The protein below binds the small molecule below.
Small molecule (SMILES): O=c1ccn([C@@H]2O[C@H](CO[P](=O)(O)O[P](=O)(O)O[C@H]3O[C@H](CO)[C@@H](O)[C@H](O)[C@H]3O)[C@@H](O)[C@H]2O)c(=O)[nH]1

Sequence of chain 1.A:
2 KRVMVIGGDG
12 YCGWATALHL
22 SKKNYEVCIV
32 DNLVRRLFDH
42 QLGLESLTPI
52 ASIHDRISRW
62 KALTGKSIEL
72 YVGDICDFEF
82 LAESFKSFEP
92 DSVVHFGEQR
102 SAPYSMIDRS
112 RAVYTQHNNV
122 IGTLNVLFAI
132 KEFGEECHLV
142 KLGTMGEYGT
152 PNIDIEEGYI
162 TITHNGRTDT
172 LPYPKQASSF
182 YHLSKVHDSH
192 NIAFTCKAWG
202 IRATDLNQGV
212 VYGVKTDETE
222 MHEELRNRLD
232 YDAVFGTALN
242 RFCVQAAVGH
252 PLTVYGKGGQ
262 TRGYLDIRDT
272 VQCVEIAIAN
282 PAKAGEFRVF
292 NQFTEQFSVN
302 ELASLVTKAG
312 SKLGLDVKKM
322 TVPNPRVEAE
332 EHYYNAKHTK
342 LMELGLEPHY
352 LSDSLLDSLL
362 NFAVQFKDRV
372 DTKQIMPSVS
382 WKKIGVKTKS

Binding-site contacts:
Ligand atom O3' contacts residue ARG101 of chain 1.A at 2.8 Å (salt-bridge).
Ligand atom O3' contacts residue TYR182 of chain 1.A at 2.9 Å (h-bond).
Ligand atom O1A contacts residue ARG327 of chain 1.A at 2.8 Å (salt-bridge).
Ligand atom O4 contacts residue THR254 of chain 1.A at 2.9 Å (h-bond).
Ligand atom O5C contacts residue ARG327 of chain 1.A at 3.6 Å.
Ligand atom O6' contacts residue GLN209 of chain 1.A at 3.2 Å (h-bond).
Ligand atom C4' contacts residue NAD1 of chain 1.D at 3.6 Å.
Ligand atom O2C contacts residue TYR256 of chain 1.A at 3.3 Å.
Ligand atom C3' contacts residue ARG101 of chain 1.A at 3.5 Å.
Ligand atom N3 contacts residue TYR256 of chain 1.A at 3.6 Å.
Ligand atom C3' contacts residue TYR182 of chain 1.A at 3.5 Å (hydrophobic).
Ligand atom O2A contacts residue THR238 of chain 1.A at 3.2 Å.
Ligand atom C2 contacts residue TYR256 of chain 1.A at 3.4 Å (hydrophobic).
Ligand atom C4 contacts residue TYR256 of chain 1.A at 3.4 Å (hydrophobic).
Ligand atom N3 contacts residue THR254 of chain 1.A at 2.8 Å (h-bond).
Ligand atom O2C contacts residue GLU329 of chain 1.A at 2.7 Å (salt-bridge).
Ligand atom C4' contacts residue TYR182 of chain 1.A at 3.5 Å (hydrophobic).
Ligand atom N1 contacts residue TYR256 of chain 1.A at 3.5 Å.
Ligand atom O1B contacts residue ARG327 of chain 1.A at 2.7 Å (salt-bridge).
Ligand atom O3C contacts residue GLU329 of chain 1.A at 2.8 Å (salt-bridge).
Ligand atom O6' contacts residue MET146 of chain 1.A at 3.4 Å (h-bond).
Ligand atom O5' contacts residue VAL211 of chain 1.A at 3.6 Å.
Ligand atom O6' contacts residue THR145 of chain 1.A at 2.5 Å (h-bond).
Ligand atom O2' contacts residue ARG101 of chain 1.A at 2.9 Å (salt-bridge).
Ligand atom C3C contacts residue GLU329 of chain 1.A at 3.5 Å.
Ligand atom C4 contacts residue THR254 of chain 1.A at 3.5 Å.
Ligand atom O2 contacts residue VAL300 of chain 1.A at 3.5 Å.
Ligand atom O2A contacts residue ALA239 of chain 1.A at 2.7 Å (h-bond).
Ligand atom O4C contacts residue VAL300 of chain 1.A at 3.5 Å.
Ligand atom O4' contacts residue THR145 of chain 1.A at 2.5 Å (h-bond).
Ligand atom O2 contacts residue TYR256 of chain 1.A at 3.0 Å (h-bond).
Ligand atom O3C contacts residue GLN261 of chain 1.A at 3.2 Å.
Ligand atom O6' contacts residue GLY147 of chain 1.A at 3.5 Å (h-bond).
Ligand atom C6' contacts residue GLN209 of chain 1.A at 3.5 Å.
Ligand atom O3C contacts residue ARG263 of chain 1.A at 3.3 Å (salt-bridge).
Ligand atom O2C contacts residue ARG327 of chain 1.A at 3.4 Å.
Ligand atom O3' contacts residue NAD1 of chain 1.D at 2.8 Å (h-bond).
Ligand atom O4 contacts residue ARG242 of chain 1.A at 2.8 Å (salt-bridge).
Ligand atom O4 contacts residue TYR256 of chain 1.A at 3.5 Å (h-bond).
Ligand atom O4' contacts residue TYR182 of chain 1.A at 2.5 Å (h-bond).